Binding-site contacts:
Ligand atom N11 contacts residue VAL67 of chain 1.A at 3.8 Å.
Ligand atom C5 contacts residue VAL117 of chain 1.A at 3.4 Å (hydrophobic).
Ligand atom C6 contacts residue MET164 of chain 1.A at 4.0 Å (hydrophobic).
Ligand atom F22 contacts residue LYS69 of chain 1.A at 3.2 Å.
Ligand atom C12 contacts residue ILE175 of chain 1.A at 3.9 Å (hydrophobic).
Ligand atom C15 contacts residue ASP176 of chain 1.A at 3.6 Å.
Ligand atom C15 contacts residue LYS69 of chain 1.A at 3.7 Å.
Ligand atom C16 contacts residue ILE175 of chain 1.A at 3.9 Å (hydrophobic).
Ligand atom C15 contacts residue ILE175 of chain 1.A at 4.0 Å (hydrophobic).
Ligand atom O21 contacts residue VAL117 of chain 1.A at 2.8 Å (h-bond).
Ligand atom C2 contacts residue MET164 of chain 1.A at 3.8 Å (hydrophobic).
Ligand atom O23 contacts residue ASP176 of chain 1.A at 3.1 Å (salt-bridge).
Ligand atom C13 contacts residue PHE114 of chain 1.A at 4.0 Å (hydrophobic).
Ligand atom C10 contacts residue VAL54 of chain 1.A at 4.0 Å (hydrophobic).
Ligand atom C17 contacts residue ILE175 of chain 1.A at 3.6 Å (hydrophobic).
Ligand atom C16 contacts residue LYS69 of chain 1.A at 3.7 Å.
Ligand atom O21 contacts residue ASN119 of chain 1.A at 3.6 Å (h-bond).
Ligand atom C6 contacts residue VAL117 of chain 1.A at 3.5 Å (hydrophobic).
Ligand atom C14 contacts residue ILE96 of chain 1.A at 4.0 Å (hydrophobic).
Ligand atom C5 contacts residue MET164 of chain 1.A at 3.9 Å (hydrophobic).
Ligand atom O23 contacts residue LYS69 of chain 1.A at 2.8 Å (salt-bridge).
Ligand atom O9 contacts residue VAL54 of chain 1.A at 3.6 Å.
Ligand atom C17 contacts residue VAL54 of chain 1.A at 3.9 Å (hydrophobic).
Ligand atom F22 contacts residue ASP176 of chain 1.A at 3.6 Å.
Ligand atom C6 contacts residue ASN119 of chain 1.A at 4.0 Å.
Ligand atom C3 contacts residue VAL54 of chain 1.A at 4.1 Å (hydrophobic).
Ligand atom C14 contacts residue ILE175 of chain 1.A at 3.9 Å (hydrophobic).
Ligand atom C14 contacts residue PHE114 of chain 1.A at 3.6 Å (hydrophobic).
Ligand atom C3 contacts residue MET164 of chain 1.A at 3.7 Å (hydrophobic).
Ligand atom C1 contacts residue MET164 of chain 1.A at 4.0 Å (hydrophobic).
Ligand atom C25 contacts residue HIS161 of chain 1.A at 3.9 Å.
Ligand atom C4 contacts residue MET164 of chain 1.A at 3.7 Å (hydrophobic).
Ligand atom C10 contacts residue VAL67 of chain 1.A at 3.9 Å (hydrophobic).
Ligand atom C5 contacts residue VAL67 of chain 1.A at 4.0 Å (hydrophobic).
Ligand atom O23 contacts residue PHE114 of chain 1.A at 3.6 Å.
Ligand atom C1 contacts residue LEU46 of chain 1.A at 3.9 Å (hydrophobic).
Ligand atom C24 contacts residue LEU46 of chain 1.A at 3.8 Å (hydrophobic).
Ligand atom C13 contacts residue ILE175 of chain 1.A at 3.9 Å (hydrophobic).
Ligand atom C15 contacts residue PHE114 of chain 1.A at 3.9 Å (hydrophobic).
Ligand atom O21 contacts residue ASN118 of chain 1.A at 4.0 Å.

Sequence of chain 1.A:
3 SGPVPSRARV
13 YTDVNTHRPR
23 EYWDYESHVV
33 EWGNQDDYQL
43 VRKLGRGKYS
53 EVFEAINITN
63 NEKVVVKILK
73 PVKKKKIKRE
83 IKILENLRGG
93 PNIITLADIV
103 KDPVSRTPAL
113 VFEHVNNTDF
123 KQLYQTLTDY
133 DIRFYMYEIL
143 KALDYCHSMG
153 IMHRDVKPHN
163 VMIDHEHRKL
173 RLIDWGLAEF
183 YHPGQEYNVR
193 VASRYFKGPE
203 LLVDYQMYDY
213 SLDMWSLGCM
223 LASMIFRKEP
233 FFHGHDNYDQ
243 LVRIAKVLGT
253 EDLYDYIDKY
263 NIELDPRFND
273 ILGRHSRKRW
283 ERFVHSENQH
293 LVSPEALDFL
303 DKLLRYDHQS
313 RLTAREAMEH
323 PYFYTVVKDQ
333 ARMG

The small molecule below binds the protein below.
Small molecule (SMILES): C=Cc1cc(O)cc2nc(-c3ccc(O)c(F)c3)oc12